Binding-site contacts:
Ligand atom O2G contacts residue GLY64 of chain 1.E at 2.5 Å (h-bond).
Ligand atom O2A contacts residue SER21 of chain 1.E at 3.2 Å.
Ligand atom N1 contacts residue ASP123 of chain 1.E at 3.2 Å (salt-bridge).
Ligand atom O1G contacts residue PRO38 of chain 1.E at 3.5 Å.
Ligand atom O6 contacts residue LYS151 of chain 1.E at 3.6 Å.
Ligand atom O3G contacts residue MG1 of chain 1.J at 1.7 Å.
Ligand atom O3' contacts residue GLU35 of chain 1.E at 3.5 Å.
Ligand atom O3A contacts residue GLY17 of chain 1.E at 3.5 Å.
Ligand atom O1B contacts residue LYS20 of chain 1.E at 2.1 Å (salt-bridge).
Ligand atom O2B contacts residue SER21 of chain 1.E at 2.4 Å (h-bond).
Ligand atom O2G contacts residue LYS20 of chain 1.E at 3.1 Å (salt-bridge).
Ligand atom O3G contacts residue SER21 of chain 1.E at 2.9 Å (h-bond).
Ligand atom O1B contacts residue GLY19 of chain 1.E at 2.7 Å (h-bond).
Ligand atom O4' contacts residue LYS121 of chain 1.E at 3.4 Å (salt-bridge).
Ligand atom C2' contacts residue ASP34 of chain 1.E at 3.5 Å.
Ligand atom PG contacts residue MG1 of chain 1.J at 3.2 Å.
Ligand atom O6 contacts residue ASN120 of chain 1.E at 2.7 Å (h-bond).
Ligand atom O3G contacts residue THR39 of chain 1.E at 2.3 Å (h-bond).
Ligand atom N3B contacts residue GLY17 of chain 1.E at 3.2 Å (h-bond).
Ligand atom C6 contacts residue ASN120 of chain 1.E at 3.5 Å.
Ligand atom PB contacts residue GLY19 of chain 1.E at 3.6 Å.
Ligand atom O6 contacts residue ALA150 of chain 1.E at 3.0 Å (h-bond).
Ligand atom O1A contacts residue TYR36 of chain 1.E at 3.0 Å.
Ligand atom O3' contacts residue ASP34 of chain 1.E at 2.8 Å (salt-bridge).
Ligand atom C2 contacts residue ASP123 of chain 1.E at 3.6 Å.
Ligand atom O1B contacts residue SER21 of chain 1.E at 3.1 Å (h-bond).
Ligand atom PB contacts residue LYS20 of chain 1.E at 3.1 Å.
Ligand atom C2' contacts residue VAL33 of chain 1.E at 3.5 Å (hydrophobic).
Ligand atom N3B contacts residue LYS20 of chain 1.E at 2.5 Å (salt-bridge).
Ligand atom O1G contacts residue TYR36 of chain 1.E at 3.3 Å.
Ligand atom N2 contacts residue ASP123 of chain 1.E at 3.0 Å (salt-bridge).
Ligand atom O2A contacts residue ALA22 of chain 1.E at 3.2 Å (h-bond).
Ligand atom O3A contacts residue GLY19 of chain 1.E at 3.3 Å (h-bond).
Ligand atom O2' contacts residue VAL33 of chain 1.E at 2.8 Å (h-bond).
Ligand atom O3' contacts residue TYR36 of chain 1.E at 3.4 Å (h-bond).
Ligand atom O2G contacts residue ALA63 of chain 1.E at 3.6 Å.
Ligand atom O2' contacts residue ASP34 of chain 1.E at 2.4 Å (salt-bridge).
Ligand atom N2 contacts residue LEU124 of chain 1.E at 3.5 Å.
Ligand atom PG contacts residue LYS20 of chain 1.E at 3.2 Å.
Ligand atom O2B contacts residue MG1 of chain 1.J at 2.5 Å.

Sequence of chain 1.E:
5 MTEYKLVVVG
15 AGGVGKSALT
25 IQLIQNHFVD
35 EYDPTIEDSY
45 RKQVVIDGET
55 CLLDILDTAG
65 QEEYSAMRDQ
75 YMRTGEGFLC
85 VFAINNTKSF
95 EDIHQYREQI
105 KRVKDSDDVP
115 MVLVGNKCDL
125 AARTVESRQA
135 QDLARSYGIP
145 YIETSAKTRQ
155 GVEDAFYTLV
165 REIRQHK

A protein and the small-molecule ligand that binds it are described below.
Small molecule (SMILES): Nc1nc2c(ncn2[C@@H]2O[C@H](CO[P](=O)(O)O[P](=O)(O)NP(=O)(O)O)[C@@H](O)[C@H]2O)c(=O)[nH]1